This protein binds this small molecule.
Small molecule (SMILES): CC(=O)N[C@H]1[C@H](O[C@H]2[C@H](O)[C@@H](NC(C)=O)CO[C@@H]2CO)O[C@H](CO)[C@@H](O)[C@@H]1O

Binding-site contacts:
Ligand atom C3 contacts residue ASN191 of chain 2.A at 3.8 Å.
Ligand atom O5 contacts residue ASN191 of chain 2.A at 2.3 Å (h-bond).
Ligand atom O7 contacts residue LYS229 of chain 2.A at 3.7 Å.
Ligand atom C7 contacts residue ILE156 of chain 2.A at 4.0 Å (hydrophobic).
Ligand atom C4 contacts residue ASN191 of chain 2.A at 4.2 Å.
Ligand atom O6 contacts residue THR193 of chain 2.A at 3.8 Å.
Ligand atom N2 contacts residue ILE156 of chain 2.A at 3.7 Å.
Ligand atom O7 contacts residue ASN191 of chain 2.A at 3.4 Å (h-bond).
Ligand atom N2 contacts residue ASN191 of chain 2.A at 2.9 Å (h-bond).
Ligand atom O7 contacts residue THR193 of chain 2.A at 4.2 Å.
Ligand atom C2 contacts residue ASN191 of chain 2.A at 2.5 Å.
Ligand atom C1 contacts residue ILE156 of chain 2.A at 4.2 Å (hydrophobic).
Ligand atom C1 contacts residue THR193 of chain 2.A at 3.4 Å.
Ligand atom C6 contacts residue THR193 of chain 2.A at 4.5 Å.
Ligand atom C7 contacts residue GLN189 of chain 2.A at 4.5 Å.
Ligand atom C8 contacts residue THR150 of chain 2.A at 4.0 Å.
Ligand atom O6 contacts residue GLU194 of chain 2.A at 3.4 Å.
Ligand atom C5 contacts residue ASN191 of chain 2.A at 3.6 Å.
Ligand atom O5 contacts residue THR193 of chain 2.A at 3.7 Å.
Ligand atom C7 contacts residue ASN191 of chain 2.A at 3.4 Å.
Ligand atom C5 contacts residue THR193 of chain 2.A at 3.8 Å.
Ligand atom C8 contacts residue ILE156 of chain 2.A at 4.0 Å (hydrophobic).
Ligand atom C8 contacts residue GLN189 of chain 2.A at 4.2 Å.
Ligand atom C1 contacts residue ASN191 of chain 2.A at 1.4 Å.
Ligand atom O7 contacts residue GLN189 of chain 2.A at 3.9 Å.

Sequence of chain 2.A:
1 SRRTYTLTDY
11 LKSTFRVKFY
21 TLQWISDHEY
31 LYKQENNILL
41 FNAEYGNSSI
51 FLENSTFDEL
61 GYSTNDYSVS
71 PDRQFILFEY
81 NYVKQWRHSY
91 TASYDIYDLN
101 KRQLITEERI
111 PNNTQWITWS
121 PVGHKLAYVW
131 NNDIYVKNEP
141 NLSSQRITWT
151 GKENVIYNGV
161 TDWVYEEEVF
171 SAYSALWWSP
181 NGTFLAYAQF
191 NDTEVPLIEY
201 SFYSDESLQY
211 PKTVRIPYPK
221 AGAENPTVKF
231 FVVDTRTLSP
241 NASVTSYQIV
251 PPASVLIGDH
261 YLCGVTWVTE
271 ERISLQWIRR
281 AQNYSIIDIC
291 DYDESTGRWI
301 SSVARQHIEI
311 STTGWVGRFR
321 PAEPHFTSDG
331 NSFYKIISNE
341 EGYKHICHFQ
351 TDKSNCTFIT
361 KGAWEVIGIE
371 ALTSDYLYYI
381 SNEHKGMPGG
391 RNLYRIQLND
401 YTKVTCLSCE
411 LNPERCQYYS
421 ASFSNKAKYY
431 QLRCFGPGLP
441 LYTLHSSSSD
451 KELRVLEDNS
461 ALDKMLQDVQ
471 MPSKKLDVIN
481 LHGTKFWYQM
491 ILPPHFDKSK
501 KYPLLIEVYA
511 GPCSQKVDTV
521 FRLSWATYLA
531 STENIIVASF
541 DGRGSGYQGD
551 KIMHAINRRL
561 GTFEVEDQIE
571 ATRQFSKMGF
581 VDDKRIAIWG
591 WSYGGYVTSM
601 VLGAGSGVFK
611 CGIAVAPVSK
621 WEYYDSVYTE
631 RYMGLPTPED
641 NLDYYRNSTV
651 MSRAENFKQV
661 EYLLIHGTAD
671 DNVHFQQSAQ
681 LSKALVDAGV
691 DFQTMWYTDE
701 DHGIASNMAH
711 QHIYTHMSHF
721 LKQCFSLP